Sequence of chain 6.A:
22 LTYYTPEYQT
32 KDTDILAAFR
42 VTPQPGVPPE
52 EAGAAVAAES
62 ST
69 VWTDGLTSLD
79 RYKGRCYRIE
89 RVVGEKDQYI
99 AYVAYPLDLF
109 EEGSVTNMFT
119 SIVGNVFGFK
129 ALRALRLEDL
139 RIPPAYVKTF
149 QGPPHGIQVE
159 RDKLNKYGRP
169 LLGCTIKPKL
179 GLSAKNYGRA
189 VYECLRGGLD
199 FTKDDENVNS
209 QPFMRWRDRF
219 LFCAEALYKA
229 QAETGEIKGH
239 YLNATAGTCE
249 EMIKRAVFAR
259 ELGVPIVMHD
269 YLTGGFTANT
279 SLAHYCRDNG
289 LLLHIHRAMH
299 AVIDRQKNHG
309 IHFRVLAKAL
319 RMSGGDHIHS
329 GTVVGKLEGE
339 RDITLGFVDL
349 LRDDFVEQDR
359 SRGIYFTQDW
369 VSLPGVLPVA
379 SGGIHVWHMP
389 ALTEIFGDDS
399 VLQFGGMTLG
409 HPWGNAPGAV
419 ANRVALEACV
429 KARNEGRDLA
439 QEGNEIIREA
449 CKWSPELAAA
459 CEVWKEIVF

The small molecule below binds the protein below.
Small molecule (SMILES): NC(=O)C[C@H](N)C(=O)O

Binding-site contacts:
Ligand atom N contacts residue GLU464 of chain 6.A at 3.0 Å (salt-bridge).
Ligand atom N contacts residue LYS463 of chain 6.A at 3.5 Å (salt-bridge).
Ligand atom N contacts residue PHE467 of chain 6.A at 1.2 Å.
Ligand atom N contacts residue VAL466 of chain 6.A at 3.7 Å.